Sequence of chain 1.B:
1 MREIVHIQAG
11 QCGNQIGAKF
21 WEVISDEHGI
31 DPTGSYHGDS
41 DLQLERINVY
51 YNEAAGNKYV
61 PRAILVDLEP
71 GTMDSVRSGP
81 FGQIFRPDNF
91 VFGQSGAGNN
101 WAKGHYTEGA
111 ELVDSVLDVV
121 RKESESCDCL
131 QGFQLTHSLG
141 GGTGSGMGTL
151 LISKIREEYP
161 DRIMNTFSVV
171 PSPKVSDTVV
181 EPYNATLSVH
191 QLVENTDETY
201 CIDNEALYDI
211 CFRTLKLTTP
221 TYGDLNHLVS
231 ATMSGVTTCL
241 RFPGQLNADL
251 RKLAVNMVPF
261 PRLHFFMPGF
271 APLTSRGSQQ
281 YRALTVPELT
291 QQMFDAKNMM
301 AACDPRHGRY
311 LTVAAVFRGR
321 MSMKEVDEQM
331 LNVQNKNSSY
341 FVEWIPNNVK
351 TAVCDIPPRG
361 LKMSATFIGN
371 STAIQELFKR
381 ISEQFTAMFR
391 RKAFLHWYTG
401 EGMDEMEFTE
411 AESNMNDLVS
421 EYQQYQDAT

This protein binds this small molecule.
Small molecule (SMILES): Nc1nc2c(ncn2[C@@H]2O[C@H](CO[P](=O)(O)O[P](=O)(O)OP(O)(O)=S)[C@@H](O)[C@H]2O)c(=O)[nH]1

Binding-site contacts:
Ligand atom O6 contacts residue GLN15 of chain 1.B at 2.8 Å (h-bond).
Ligand atom PB contacts residue THR143 of chain 1.B at 3.8 Å.
Ligand atom O3' contacts residue ASP177 of chain 1.B at 3.4 Å.
Ligand atom N2 contacts residue ASN204 of chain 1.B at 3.0 Å (h-bond).
Ligand atom O1B contacts residue GLN11 of chain 1.B at 2.8 Å (h-bond).
Ligand atom O6 contacts residue ASN226 of chain 1.B at 3.5 Å (h-bond).
Ligand atom O2B contacts residue GLY144 of chain 1.B at 3.3 Å (h-bond).
Ligand atom O4' contacts residue SER138 of chain 1.B at 2.9 Å (h-bond).
Ligand atom O2G contacts residue THR143 of chain 1.B at 3.3 Å.
Ligand atom O3G contacts residue THR143 of chain 1.B at 3.1 Å (h-bond).
Ligand atom O3G contacts residue GLY141 of chain 1.B at 3.6 Å.
Ligand atom S1G contacts residue ASN99 of chain 1.B at 3.5 Å (h-bond).
Ligand atom O2B contacts residue GLY142 of chain 1.B at 3.3 Å (h-bond).
Ligand atom O1B contacts residue THR143 of chain 1.B at 3.4 Å.
Ligand atom O2' contacts residue ASN204 of chain 1.B at 3.4 Å (h-bond).
Ligand atom O3G contacts residue GLY142 of chain 1.B at 2.5 Å (h-bond).
Ligand atom N3 contacts residue ASN204 of chain 1.B at 3.2 Å (h-bond).
Ligand atom S1G contacts residue GLU254 of chain 1.A at 3.4 Å.
Ligand atom C8 contacts residue CYS12 of chain 1.B at 3.8 Å (hydrophobic).
Ligand atom C6 contacts residue ASN226 of chain 1.B at 3.6 Å.
Ligand atom O2A contacts residue CYS12 of chain 1.B at 2.7 Å (h-bond).
Ligand atom N1 contacts residue ASN226 of chain 1.B at 2.8 Å (h-bond).
Ligand atom C3' contacts residue ASP177 of chain 1.B at 3.5 Å.
Ligand atom C5 contacts residue CYS12 of chain 1.B at 3.8 Å (hydrophobic).
Ligand atom O2' contacts residue ASP177 of chain 1.B at 3.3 Å (salt-bridge).
Ligand atom C2' contacts residue TYR222 of chain 1.B at 3.6 Å (hydrophobic).
Ligand atom O1B contacts residue GLY10 of chain 1.B at 3.3 Å.
Ligand atom O2' contacts residue TYR222 of chain 1.B at 3.0 Å (h-bond).
Ligand atom C2 contacts residue ASN204 of chain 1.B at 3.7 Å.
Ligand atom O2B contacts residue THR143 of chain 1.B at 3.1 Å (h-bond).
Ligand atom O2A contacts residue GLN11 of chain 1.B at 3.0 Å.
Ligand atom N7 contacts residue CYS12 of chain 1.B at 3.7 Å.
Ligand atom O3G contacts residue ASN99 of chain 1.B at 3.7 Å.
Ligand atom O2G contacts residue GLU69 of chain 1.B at 2.9 Å (salt-bridge).
Ligand atom N2 contacts residue ASN226 of chain 1.B at 3.5 Å (h-bond).
Ligand atom C4' contacts residue SER138 of chain 1.B at 3.7 Å.
Ligand atom C2' contacts residue ASP177 of chain 1.B at 3.9 Å.
Ligand atom O5' contacts residue SER138 of chain 1.B at 3.6 Å (h-bond).
Ligand atom C2 contacts residue ASN226 of chain 1.B at 3.6 Å.
Ligand atom O2B contacts residue GLY141 of chain 1.B at 3.6 Å.

Sequence of chain 1.A:
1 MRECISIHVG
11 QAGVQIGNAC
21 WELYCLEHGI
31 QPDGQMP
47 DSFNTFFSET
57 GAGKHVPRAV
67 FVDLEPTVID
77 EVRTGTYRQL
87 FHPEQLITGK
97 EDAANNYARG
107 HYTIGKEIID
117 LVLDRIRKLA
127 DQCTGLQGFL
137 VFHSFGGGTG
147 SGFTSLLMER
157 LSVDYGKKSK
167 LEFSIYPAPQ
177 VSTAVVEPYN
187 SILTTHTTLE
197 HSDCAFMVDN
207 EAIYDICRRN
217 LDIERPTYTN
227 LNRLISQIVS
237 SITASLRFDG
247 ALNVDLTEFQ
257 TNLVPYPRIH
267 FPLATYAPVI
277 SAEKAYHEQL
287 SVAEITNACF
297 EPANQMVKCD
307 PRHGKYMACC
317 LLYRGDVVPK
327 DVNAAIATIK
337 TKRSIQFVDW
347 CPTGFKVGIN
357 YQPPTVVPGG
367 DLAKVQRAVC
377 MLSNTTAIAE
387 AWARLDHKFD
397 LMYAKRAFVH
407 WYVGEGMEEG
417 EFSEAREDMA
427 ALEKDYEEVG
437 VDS